This small molecule binds to this protein.
Small molecule (SMILES): Cc1cn([C@H]2C[C@H](OP(=O)(O)O)[C@@H](COP(=O)(O)O)O2)c(=O)[nH]c1=O

Binding-site contacts:
Ligand atom O4 contacts residue LEU37 of chain 1.A at 3.8 Å.
Ligand atom O4 contacts residue TYR115 of chain 1.A at 4.0 Å.
Ligand atom C2 contacts residue ASP83 of chain 1.A at 3.9 Å.
Ligand atom O4' contacts residue ARG87 of chain 1.A at 2.9 Å (salt-bridge).
Ligand atom N3 contacts residue TYR115 of chain 1.A at 3.6 Å.
Ligand atom C3' contacts residue TYR113 of chain 1.A at 3.8 Å (hydrophobic).
Ligand atom O4P contacts residue ARG35 of chain 1.A at 2.9 Å (salt-bridge).
Ligand atom C4' contacts residue ARG87 of chain 1.A at 3.7 Å.
Ligand atom O2 contacts residue ASP83 of chain 1.A at 3.7 Å.
Ligand atom C2' contacts residue TYR113 of chain 1.A at 3.6 Å (hydrophobic).
Ligand atom O6P contacts residue THR22 of chain 1.A at 4.0 Å.
Ligand atom O3' contacts residue LYS84 of chain 1.A at 3.4 Å (salt-bridge).
Ligand atom O2P contacts residue TYR85 of chain 1.A at 3.6 Å (h-bond).
Ligand atom O5' contacts residue ARG35 of chain 1.A at 3.8 Å.
Ligand atom O4P contacts residue TYR113 of chain 1.A at 3.8 Å.
Ligand atom O4P contacts residue ASP40 of chain 1.A at 3.5 Å (salt-bridge).
Ligand atom O3P contacts residue TYR85 of chain 1.A at 2.8 Å (h-bond).
Ligand atom O6P contacts residue ARG35 of chain 1.A at 3.0 Å (salt-bridge).
Ligand atom C5M contacts residue TYR113 of chain 1.A at 3.7 Å (hydrophobic).
Ligand atom O5' contacts residue ARG87 of chain 1.A at 3.0 Å (salt-bridge).
Ligand atom O6P contacts residue ARG87 of chain 1.A at 2.8 Å (salt-bridge).
Ligand atom C4 contacts residue TYR115 of chain 1.A at 3.9 Å (hydrophobic).
Ligand atom C5' contacts residue ARG87 of chain 1.A at 4.0 Å.
Ligand atom O4P contacts residue CA1 of chain 1.C at 3.0 Å.
Ligand atom C2 contacts residue TYR115 of chain 1.A at 3.6 Å (hydrophobic).
Ligand atom C5M contacts residue LEU36 of chain 1.A at 3.8 Å (hydrophobic).
Ligand atom C5' contacts residue TYR113 of chain 1.A at 3.5 Å (hydrophobic).
Ligand atom O2 contacts residue TYR115 of chain 1.A at 3.9 Å.
Ligand atom C4 contacts residue LEU89 of chain 1.A at 3.6 Å (hydrophobic).
Ligand atom P1 contacts residue TYR85 of chain 1.A at 3.7 Å.
Ligand atom C1' contacts residue ARG87 of chain 1.A at 4.0 Å.
Ligand atom C2' contacts residue TYR115 of chain 1.A at 3.9 Å (hydrophobic).
Ligand atom P2 contacts residue ARG87 of chain 1.A at 3.9 Å.
Ligand atom P1 contacts residue LYS84 of chain 1.A at 3.6 Å.
Ligand atom O2P contacts residue LYS84 of chain 1.A at 2.5 Å (salt-bridge).
Ligand atom P2 contacts residue ARG35 of chain 1.A at 3.6 Å.
Ligand atom O4 contacts residue LEU89 of chain 1.A at 3.5 Å.
Ligand atom N3 contacts residue LEU89 of chain 1.A at 3.9 Å.
Ligand atom C5M contacts residue ARG35 of chain 1.A at 3.7 Å.
Ligand atom C5 contacts residue TYR113 of chain 1.A at 3.9 Å (hydrophobic).

Sequence of chain 1.A:
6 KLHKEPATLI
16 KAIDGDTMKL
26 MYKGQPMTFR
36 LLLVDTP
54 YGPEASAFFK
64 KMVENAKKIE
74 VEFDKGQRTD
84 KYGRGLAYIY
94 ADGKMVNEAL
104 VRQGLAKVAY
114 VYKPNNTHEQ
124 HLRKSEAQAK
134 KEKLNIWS